Binding-site contacts:
Ligand atom O6 contacts residue SER302 of chain 1.A at 3.4 Å (h-bond).
Ligand atom C6 contacts residue GLU301 of chain 1.A at 3.8 Å.
Ligand atom O4 contacts residue LYS342 of chain 1.B at 3.3 Å (salt-bridge).
Ligand atom O6 contacts residue THR343 of chain 1.B at 3.7 Å.
Ligand atom C5 contacts residue LYS342 of chain 1.B at 3.5 Å.
Ligand atom C6 contacts residue GLY300 of chain 1.A at 3.5 Å.
Ligand atom C7 contacts residue LYS261 of chain 1.A at 3.5 Å.
Ligand atom C2 contacts residue ASN295 of chain 1.A at 2.5 Å.
Ligand atom C3 contacts residue LYS342 of chain 1.B at 3.9 Å.
Ligand atom O6 contacts residue LYS342 of chain 1.B at 3.2 Å (salt-bridge).
Ligand atom C7 contacts residue ASN295 of chain 1.A at 3.4 Å.
Ligand atom O3 contacts residue THR343 of chain 1.B at 3.2 Å.
Ligand atom C3 contacts residue SER345 of chain 1.B at 4.2 Å.
Ligand atom C8 contacts residue LYS261 of chain 1.A at 3.2 Å.
Ligand atom O7 contacts residue LYS261 of chain 1.A at 3.7 Å.
Ligand atom C1 contacts residue LYS342 of chain 1.B at 4.1 Å.
Ligand atom N2 contacts residue ASN295 of chain 1.A at 3.0 Å (h-bond).
Ligand atom C4 contacts residue LYS342 of chain 1.B at 3.9 Å.
Ligand atom O2 contacts residue THR343 of chain 1.B at 3.0 Å.
Ligand atom C8 contacts residue TYR248 of chain 1.A at 3.8 Å (hydrophobic).
Ligand atom C3 contacts residue ASN295 of chain 1.A at 3.8 Å.
Ligand atom O7 contacts residue ASN295 of chain 1.A at 3.5 Å (h-bond).
Ligand atom C5 contacts residue ASN295 of chain 1.A at 3.6 Å.
Ligand atom O6 contacts residue GLU301 of chain 1.A at 2.9 Å (salt-bridge).
Ligand atom O6 contacts residue GLY300 of chain 1.A at 3.2 Å.
Ligand atom O5 contacts residue ASN295 of chain 1.A at 2.3 Å (h-bond).
Ligand atom C6 contacts residue LYS342 of chain 1.B at 3.1 Å.
Ligand atom O2 contacts residue LYS342 of chain 1.B at 3.4 Å.
Ligand atom O6 contacts residue VAL344 of chain 1.B at 4.2 Å.
Ligand atom C5 contacts residue VAL293 of chain 1.A at 4.2 Å (hydrophobic).
Ligand atom C3 contacts residue THR343 of chain 1.B at 4.0 Å.
Ligand atom C7 contacts residue TYR248 of chain 1.A at 4.0 Å (hydrophobic).
Ligand atom O6 contacts residue SER356 of chain 1.B at 4.1 Å.
Ligand atom C2 contacts residue THR343 of chain 1.B at 4.1 Å.
Ligand atom C1 contacts residue VAL293 of chain 1.A at 4.1 Å (hydrophobic).
Ligand atom C8 contacts residue LEU291 of chain 1.A at 3.5 Å (hydrophobic).
Ligand atom O5 contacts residue GLY300 of chain 1.A at 3.6 Å.
Ligand atom O3 contacts residue SER345 of chain 1.B at 3.0 Å.
Ligand atom C1 contacts residue ASN295 of chain 1.A at 1.4 Å.
Ligand atom O4 contacts residue LYS342 of chain 1.B at 3.0 Å (salt-bridge).

Sequence of chain 1.A:
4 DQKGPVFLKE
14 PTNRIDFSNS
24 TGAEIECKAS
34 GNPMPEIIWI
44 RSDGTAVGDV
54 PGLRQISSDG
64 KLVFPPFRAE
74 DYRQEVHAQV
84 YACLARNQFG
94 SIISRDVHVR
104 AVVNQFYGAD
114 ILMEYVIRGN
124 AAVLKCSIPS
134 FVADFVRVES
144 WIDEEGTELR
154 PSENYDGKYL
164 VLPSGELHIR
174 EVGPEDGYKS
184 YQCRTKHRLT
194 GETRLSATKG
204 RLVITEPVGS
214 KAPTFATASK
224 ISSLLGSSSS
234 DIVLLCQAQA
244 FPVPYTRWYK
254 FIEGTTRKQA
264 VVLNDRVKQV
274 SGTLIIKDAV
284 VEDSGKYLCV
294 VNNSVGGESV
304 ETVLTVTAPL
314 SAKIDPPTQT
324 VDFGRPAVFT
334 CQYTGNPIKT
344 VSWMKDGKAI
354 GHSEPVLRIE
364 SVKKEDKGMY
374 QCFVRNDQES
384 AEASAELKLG

Sequence of chain 1.B:
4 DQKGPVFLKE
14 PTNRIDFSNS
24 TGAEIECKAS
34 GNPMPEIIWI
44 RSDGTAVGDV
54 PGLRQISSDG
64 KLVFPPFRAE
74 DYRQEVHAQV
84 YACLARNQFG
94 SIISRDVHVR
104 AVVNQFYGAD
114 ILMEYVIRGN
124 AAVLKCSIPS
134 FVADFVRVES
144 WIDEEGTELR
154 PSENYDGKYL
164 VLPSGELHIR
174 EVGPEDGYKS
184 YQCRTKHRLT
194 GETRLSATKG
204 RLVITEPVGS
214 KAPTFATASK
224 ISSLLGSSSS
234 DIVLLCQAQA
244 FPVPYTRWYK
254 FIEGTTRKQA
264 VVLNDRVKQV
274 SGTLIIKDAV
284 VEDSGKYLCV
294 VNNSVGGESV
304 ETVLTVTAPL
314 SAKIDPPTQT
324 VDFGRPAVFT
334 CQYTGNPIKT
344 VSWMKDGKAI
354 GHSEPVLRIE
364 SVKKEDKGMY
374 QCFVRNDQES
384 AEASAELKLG

A small-molecule ligand and the protein it binds are described below.
Small molecule (SMILES): CC(=O)N[C@H]1[C@H](O[C@H]2[C@H](O)[C@@H](NC(C)=O)CO[C@@H]2CO)O[C@H](CO)[C@@H](O[C@@H]2O[C@H](CO[C@H]3O[C@H](CO)[C@@H](O)[C@H](O)[C@@H]3O)[C@@H](O)[C@H](O[C@H]3O[C@H](CO)[C@@H](O)[C@H](O)[C@@H]3O)[C@@H]2O)[C@@H]1O